Sequence of chain 1.A:
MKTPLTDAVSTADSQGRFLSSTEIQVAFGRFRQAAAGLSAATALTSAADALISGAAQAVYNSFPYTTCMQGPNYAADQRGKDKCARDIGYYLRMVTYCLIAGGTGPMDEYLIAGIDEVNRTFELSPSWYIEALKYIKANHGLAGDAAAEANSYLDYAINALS

Binding-site contacts:
Ligand atom C4C contacts residue ILE148 of chain 1.B at 3.4 Å (hydrophobic).
Ligand atom O1A contacts residue THR149 of chain 1.B at 2.3 Å (h-bond).
Ligand atom C1B contacts residue ASP39 of chain 1.B at 3.6 Å.
Ligand atom CMC contacts residue ASN143 of chain 1.B at 3.6 Å.
Ligand atom OC contacts residue GLY151 of chain 1.B at 3.3 Å (h-bond).
Ligand atom C2C contacts residue CYS153 of chain 1.B at 3.0 Å (hydrophobic).
Ligand atom CMD contacts residue LYS36 of chain 1.B at 3.4 Å.
Ligand atom C2D contacts residue LYS36 of chain 1.B at 3.6 Å.
Ligand atom C1C contacts residue ILE148 of chain 1.B at 3.4 Å (hydrophobic).
Ligand atom C1D contacts residue ASP39 of chain 1.B at 3.6 Å.
Ligand atom CMC contacts residue VAL142 of chain 1.B at 3.5 Å (hydrophobic).
Ligand atom CMA contacts residue ASP145 of chain 1.G at 2.8 Å.
Ligand atom C4A contacts residue ASP39 of chain 1.B at 3.4 Å.
Ligand atom CMC contacts residue ASP144 of chain 1.B at 3.6 Å.
Ligand atom NA contacts residue ASP39 of chain 1.B at 2.9 Å (salt-bridge).
Ligand atom CHB contacts residue ASP39 of chain 1.B at 3.1 Å.
Ligand atom O2D contacts residue ASN35 of chain 1.B at 3.0 Å (h-bond).
Ligand atom NA contacts residue ASN35 of chain 1.B at 3.6 Å.
Ligand atom OC contacts residue ILE148 of chain 1.B at 3.5 Å.
Ligand atom CHD contacts residue ILE148 of chain 1.B at 3.4 Å (hydrophobic).
Ligand atom CBC contacts residue VAL142 of chain 1.B at 3.3 Å (hydrophobic).
Ligand atom C1C contacts residue THR149 of chain 1.B at 3.5 Å.
Ligand atom NB contacts residue ASP145 of chain 1.G at 3.4 Å (salt-bridge).
Ligand atom NC contacts residue ILE148 of chain 1.B at 3.5 Å.
Ligand atom NC contacts residue THR149 of chain 1.B at 2.8 Å (h-bond).
Ligand atom CMB contacts residue ASP39 of chain 1.B at 3.3 Å.
Ligand atom OC contacts residue PRO150 of chain 1.B at 3.5 Å.
Ligand atom C3C contacts residue ILE148 of chain 1.B at 3.6 Å (hydrophobic).
Ligand atom CGA contacts residue THR149 of chain 1.B at 3.3 Å.
Ligand atom CHD contacts residue ASP39 of chain 1.B at 3.6 Å.
Ligand atom OB contacts residue GLN33 of chain 1.G at 3.4 Å (h-bond).
Ligand atom C3C contacts residue CYS153 of chain 1.B at 2.9 Å (hydrophobic).
Ligand atom OC contacts residue THR149 of chain 1.B at 3.4 Å (h-bond).
Ligand atom C4C contacts residue CYS153 of chain 1.B at 3.4 Å (hydrophobic).
Ligand atom ND contacts residue ASP39 of chain 1.B at 3.0 Å (salt-bridge).
Ligand atom OB contacts residue ASP145 of chain 1.G at 3.6 Å.
Ligand atom C2D contacts residue THR149 of chain 1.B at 3.6 Å.
Ligand atom CAC contacts residue CYS153 of chain 1.B at 2.1 Å (hydrophobic).
Ligand atom CBC contacts residue CYS153 of chain 1.B at 3.2 Å (hydrophobic).
Ligand atom C2B contacts residue ASP39 of chain 1.B at 3.6 Å.

Sequence of chain 1.B:
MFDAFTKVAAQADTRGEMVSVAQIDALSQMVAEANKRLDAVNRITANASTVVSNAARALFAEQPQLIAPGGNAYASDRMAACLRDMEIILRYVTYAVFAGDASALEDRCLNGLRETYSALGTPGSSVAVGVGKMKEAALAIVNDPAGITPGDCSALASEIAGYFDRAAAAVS

A protein and the small-molecule ligand that binds it are described below.
Small molecule (SMILES): C=CC1=C(C)/C(=C/c2[nH]c(/C=C3\N=C(/C=C4\NC(=O)C(C)=C4C=C)C(C)=C3CCC(=O)O)c(CCC(=O)O)c2C)NC1=O

Sequence of chain 1.G:
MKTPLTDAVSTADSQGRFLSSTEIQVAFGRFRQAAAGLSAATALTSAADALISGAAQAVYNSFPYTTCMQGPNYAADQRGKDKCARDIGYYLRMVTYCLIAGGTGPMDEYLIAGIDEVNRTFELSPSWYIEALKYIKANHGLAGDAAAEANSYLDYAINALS